Sequence of chain 1.B:
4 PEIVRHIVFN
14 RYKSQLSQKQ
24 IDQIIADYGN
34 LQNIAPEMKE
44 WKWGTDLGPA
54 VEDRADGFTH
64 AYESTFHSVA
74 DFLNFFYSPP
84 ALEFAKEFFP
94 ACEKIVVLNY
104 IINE

Binding-site contacts:
Ligand atom C8 contacts residue PHE92 of chain 1.A at 4.2 Å (hydrophobic).
Ligand atom N9 contacts residue VAL11 of chain 1.A at 4.0 Å.
Ligand atom C3 contacts residue ALA88 of chain 1.A at 3.9 Å (hydrophobic).
Ligand atom C4 contacts residue ALA84 of chain 1.A at 3.4 Å (hydrophobic).
Ligand atom C4 contacts residue PHE87 of chain 1.A at 3.7 Å (hydrophobic).
Ligand atom N9 contacts residue HIS9 of chain 1.A at 3.5 Å.
Ligand atom C3 contacts residue PHE92 of chain 1.A at 3.7 Å (hydrophobic).
Ligand atom N9 contacts residue PHE79 of chain 1.A at 3.9 Å.
Ligand atom N9 contacts residue PHE92 of chain 1.A at 3.9 Å.
Ligand atom C6 contacts residue TYR31 of chain 1.A at 4.2 Å (hydrophobic).
Ligand atom C2 contacts residue PHE92 of chain 1.A at 3.5 Å (hydrophobic).
Ligand atom C1 contacts residue PHE79 of chain 1.A at 4.0 Å (hydrophobic).
Ligand atom O10 contacts residue HIS9 of chain 1.A at 2.6 Å (h-bond).
Ligand atom C7 contacts residue HIS9 of chain 1.A at 3.5 Å.
Ligand atom C2 contacts residue PHE79 of chain 1.A at 3.9 Å (hydrophobic).
Ligand atom C8 contacts residue PHE79 of chain 1.A at 4.1 Å (hydrophobic).
Ligand atom C5 contacts residue LEU34 of chain 1.A at 4.0 Å (hydrophobic).
Ligand atom N9 contacts residue VAL100 of chain 1.A at 3.8 Å.
Ligand atom C2 contacts residue PHE87 of chain 1.A at 4.2 Å (hydrophobic).
Ligand atom C5 contacts residue ALA84 of chain 1.A at 4.0 Å (hydrophobic).
Ligand atom C5 contacts residue PHE87 of chain 1.A at 4.1 Å (hydrophobic).
Ligand atom C8 contacts residue TYR31 of chain 1.A at 4.2 Å (hydrophobic).
Ligand atom O10 contacts residue TYR31 of chain 1.A at 2.4 Å (h-bond).
Ligand atom C4 contacts residue PHE79 of chain 1.A at 4.0 Å (hydrophobic).
Ligand atom C3 contacts residue ALA84 of chain 1.A at 4.2 Å (hydrophobic).
Ligand atom O10 contacts residue VAL11 of chain 1.A at 3.9 Å.
Ligand atom C8 contacts residue VAL11 of chain 1.A at 3.8 Å (hydrophobic).
Ligand atom C8 contacts residue GLU55 of chain 1.B at 4.0 Å.
Ligand atom C3 contacts residue PHE87 of chain 1.A at 3.8 Å (hydrophobic).
Ligand atom C4 contacts residue ALA88 of chain 1.A at 4.2 Å (hydrophobic).
Ligand atom C7 contacts residue TYR31 of chain 1.A at 3.2 Å (hydrophobic).
Ligand atom C8 contacts residue HIS9 of chain 1.A at 3.3 Å.
Ligand atom C3 contacts residue PHE79 of chain 1.A at 4.0 Å (hydrophobic).
Ligand atom C7 contacts residue VAL11 of chain 1.A at 4.1 Å (hydrophobic).
Ligand atom C6 contacts residue PHE79 of chain 1.A at 4.0 Å (hydrophobic).
Ligand atom N9 contacts residue GLU55 of chain 1.B at 2.9 Å (salt-bridge).
Ligand atom C6 contacts residue PHE78 of chain 1.A at 3.9 Å (hydrophobic).
Ligand atom C2 contacts residue PHE91 of chain 1.A at 4.0 Å (hydrophobic).
Ligand atom C5 contacts residue PHE78 of chain 1.A at 3.8 Å (hydrophobic).
Ligand atom C5 contacts residue PHE79 of chain 1.A at 4.0 Å (hydrophobic).

A small-molecule ligand and the protein it binds are described below.
Small molecule (SMILES): N#C[C@H](O)c1ccccc1

Sequence of chain 1.A:
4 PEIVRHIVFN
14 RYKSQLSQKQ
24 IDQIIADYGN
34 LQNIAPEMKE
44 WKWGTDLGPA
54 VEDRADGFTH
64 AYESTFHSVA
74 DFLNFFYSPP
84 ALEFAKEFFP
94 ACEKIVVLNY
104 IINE